Sequence of chain 1.F:
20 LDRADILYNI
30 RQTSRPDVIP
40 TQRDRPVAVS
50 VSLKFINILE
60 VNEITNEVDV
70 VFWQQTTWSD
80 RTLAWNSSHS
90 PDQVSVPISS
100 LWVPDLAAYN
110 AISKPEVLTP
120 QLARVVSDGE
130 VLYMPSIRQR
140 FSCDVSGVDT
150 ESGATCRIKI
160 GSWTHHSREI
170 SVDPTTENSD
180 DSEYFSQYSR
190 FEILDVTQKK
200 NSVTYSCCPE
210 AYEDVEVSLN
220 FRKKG

Binding-site contacts:
Ligand atom C3 contacts residue TRP162 of chain 1.F at 3.8 Å (hydrophobic).
Ligand atom C1 contacts residue TRP162 of chain 1.F at 3.5 Å (hydrophobic).
Ligand atom O1 contacts residue GLN74 of chain 1.G at 3.9 Å.
Ligand atom C5 contacts residue TRP162 of chain 1.F at 3.2 Å (hydrophobic).
Ligand atom C7 contacts residue LEU131 of chain 1.G at 4.0 Å (hydrophobic).
Ligand atom C10 contacts residue TYR211 of chain 1.F at 3.8 Å (hydrophobic).
Ligand atom C16 contacts residue LEU131 of chain 1.G at 3.1 Å (hydrophobic).
Ligand atom N1 contacts residue TRP162 of chain 1.F at 2.7 Å (h-bond).
Ligand atom O3 contacts residue TRP162 of chain 1.F at 4.0 Å.
Ligand atom O3 contacts residue MET133 of chain 1.G at 3.9 Å.
Ligand atom C15 contacts residue MET133 of chain 1.G at 3.5 Å (hydrophobic).
Ligand atom C10 contacts residue TYR204 of chain 1.F at 3.7 Å (hydrophobic).
Ligand atom C10 contacts residue TYR108 of chain 1.F at 3.7 Å (hydrophobic).
Ligand atom C12 contacts residue TYR204 of chain 1.F at 4.0 Å (hydrophobic).
Ligand atom C1 contacts residue TYR108 of chain 1.F at 3.2 Å (hydrophobic).
Ligand atom C14 contacts residue MET133 of chain 1.G at 3.4 Å (hydrophobic).
Ligand atom C3 contacts residue TYR211 of chain 1.F at 3.4 Å (hydrophobic).
Ligand atom C15 contacts residue CYS206 of chain 1.F at 3.8 Å (hydrophobic).
Ligand atom C13 contacts residue TRP72 of chain 1.G at 3.5 Å (hydrophobic).
Ligand atom C9 contacts residue TYR211 of chain 1.F at 3.5 Å (hydrophobic).
Ligand atom O1 contacts residue CYS206 of chain 1.F at 2.9 Å.
Ligand atom C8 contacts residue TYR211 of chain 1.F at 4.0 Å (hydrophobic).
Ligand atom C4 contacts residue TRP162 of chain 1.F at 3.4 Å (hydrophobic).
Ligand atom C14 contacts residue CYS206 of chain 1.F at 3.8 Å (hydrophobic).
Ligand atom C7 contacts residue TRP162 of chain 1.F at 4.0 Å (hydrophobic).
Ligand atom C2 contacts residue TRP72 of chain 1.G at 4.0 Å (hydrophobic).
Ligand atom C16 contacts residue ARG123 of chain 1.G at 3.7 Å.
Ligand atom O3 contacts residue THR163 of chain 1.F at 4.0 Å.
Ligand atom C6 contacts residue LEU131 of chain 1.G at 4.0 Å (hydrophobic).
Ligand atom C2 contacts residue TYR204 of chain 1.F at 3.9 Å (hydrophobic).
Ligand atom C2 contacts residue TYR108 of chain 1.F at 3.8 Å (hydrophobic).
Ligand atom N1 contacts residue TYR108 of chain 1.F at 3.7 Å.
Ligand atom C13 contacts residue TYR204 of chain 1.F at 3.6 Å (hydrophobic).
Ligand atom O1 contacts residue MET133 of chain 1.G at 4.0 Å.
Ligand atom O2 contacts residue MET133 of chain 1.G at 3.5 Å.
Ligand atom C13 contacts residue MET133 of chain 1.G at 3.9 Å (hydrophobic).
Ligand atom C9 contacts residue TYR204 of chain 1.F at 3.8 Å (hydrophobic).
Ligand atom C16 contacts residue MET133 of chain 1.G at 4.0 Å (hydrophobic).
Ligand atom C8 contacts residue TRP162 of chain 1.F at 3.5 Å (hydrophobic).
Ligand atom C10 contacts residue TRP162 of chain 1.F at 3.5 Å (hydrophobic).

The small molecule below binds the protein below.
Small molecule (SMILES): CO[C@H]1CC=C2CCN3CCC4=C(CC(=O)OC4)[C@]23C1

Sequence of chain 1.G:
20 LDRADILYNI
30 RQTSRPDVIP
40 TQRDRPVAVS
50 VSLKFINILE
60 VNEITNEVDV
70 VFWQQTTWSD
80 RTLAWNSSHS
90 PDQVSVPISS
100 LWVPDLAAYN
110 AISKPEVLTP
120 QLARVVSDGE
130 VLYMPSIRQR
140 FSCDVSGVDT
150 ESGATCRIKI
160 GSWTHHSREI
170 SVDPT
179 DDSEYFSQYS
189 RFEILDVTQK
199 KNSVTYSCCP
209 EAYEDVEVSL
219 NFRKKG